Sequence of chain 1.J:
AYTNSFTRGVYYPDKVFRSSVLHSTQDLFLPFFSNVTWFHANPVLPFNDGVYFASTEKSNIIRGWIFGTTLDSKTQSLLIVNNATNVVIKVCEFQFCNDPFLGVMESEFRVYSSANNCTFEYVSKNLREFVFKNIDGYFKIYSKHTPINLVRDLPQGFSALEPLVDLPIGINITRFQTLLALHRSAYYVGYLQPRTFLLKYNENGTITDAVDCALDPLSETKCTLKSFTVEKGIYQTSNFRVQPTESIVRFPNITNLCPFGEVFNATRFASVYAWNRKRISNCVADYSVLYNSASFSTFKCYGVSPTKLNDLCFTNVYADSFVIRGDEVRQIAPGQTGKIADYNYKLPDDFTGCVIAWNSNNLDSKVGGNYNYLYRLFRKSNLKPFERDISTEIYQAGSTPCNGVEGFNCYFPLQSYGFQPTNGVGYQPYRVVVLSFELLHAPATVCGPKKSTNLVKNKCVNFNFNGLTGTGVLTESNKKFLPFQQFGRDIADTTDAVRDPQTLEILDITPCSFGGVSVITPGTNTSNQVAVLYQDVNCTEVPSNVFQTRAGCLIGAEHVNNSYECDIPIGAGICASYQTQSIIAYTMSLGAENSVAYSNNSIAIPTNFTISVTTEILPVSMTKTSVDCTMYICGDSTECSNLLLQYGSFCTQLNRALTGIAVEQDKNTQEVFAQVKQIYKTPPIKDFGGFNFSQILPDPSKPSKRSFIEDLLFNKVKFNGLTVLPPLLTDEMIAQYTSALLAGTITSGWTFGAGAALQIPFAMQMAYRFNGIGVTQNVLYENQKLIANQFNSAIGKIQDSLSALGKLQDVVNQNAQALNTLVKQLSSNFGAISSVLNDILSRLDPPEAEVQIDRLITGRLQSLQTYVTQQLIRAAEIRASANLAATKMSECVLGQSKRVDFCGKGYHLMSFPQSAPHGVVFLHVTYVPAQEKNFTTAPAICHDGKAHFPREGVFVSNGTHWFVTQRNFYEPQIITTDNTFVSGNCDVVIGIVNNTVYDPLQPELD

Binding-site contacts:
Ligand atom C3 contacts residue ASN717 of chain 1.J at 3.8 Å.
Ligand atom C8 contacts residue LEU922 of chain 1.J at 3.6 Å (hydrophobic).
Ligand atom C5 contacts residue LEU922 of chain 1.J at 4.0 Å (hydrophobic).
Ligand atom C5 contacts residue ASN717 of chain 1.J at 3.6 Å.
Ligand atom N2 contacts residue ASN717 of chain 1.J at 3.0 Å (h-bond).
Ligand atom O7 contacts residue GLN1071 of chain 1.J at 3.7 Å.
Ligand atom O6 contacts residue LEU922 of chain 1.J at 4.1 Å.
Ligand atom O6 contacts residue GLN926 of chain 1.J at 3.2 Å (h-bond).
Ligand atom O5 contacts residue ASN717 of chain 1.J at 2.3 Å (h-bond).
Ligand atom C6 contacts residue GLN926 of chain 1.J at 4.3 Å.
Ligand atom C7 contacts residue ASN717 of chain 1.J at 3.5 Å.
Ligand atom O7 contacts residue LEU922 of chain 1.J at 3.7 Å.
Ligand atom O7 contacts residue ASN717 of chain 1.J at 3.6 Å (h-bond).
Ligand atom C8 contacts residue ASN925 of chain 1.J at 4.0 Å.
Ligand atom C4 contacts residue ASN717 of chain 1.J at 4.2 Å.
Ligand atom N2 contacts residue LEU922 of chain 1.J at 4.3 Å.
Ligand atom C1 contacts residue GLN1071 of chain 1.J at 4.4 Å.
Ligand atom C1 contacts residue ASN717 of chain 1.J at 1.4 Å.
Ligand atom C2 contacts residue ASN717 of chain 1.J at 2.5 Å.
Ligand atom O4 contacts residue LEU922 of chain 1.J at 3.9 Å.
Ligand atom C7 contacts residue LEU922 of chain 1.J at 3.6 Å (hydrophobic).
Ligand atom C4 contacts residue LEU922 of chain 1.J at 4.5 Å (hydrophobic).
Ligand atom O5 contacts residue GLN1071 of chain 1.J at 4.1 Å.

This protein binds this small molecule.
Small molecule (SMILES): CC(=O)N[C@H]1[C@H](O[C@H]2[C@H](O)[C@@H](NC(C)=O)CO[C@@H]2CO)O[C@H](CO)[C@@H](O)[C@@H]1O